Binding-site contacts:
Ligand atom N2 contacts residue ASN371 of chain 4.A at 2.8 Å (h-bond).
Ligand atom C4 contacts residue ASN371 of chain 4.A at 4.2 Å.
Ligand atom N2 contacts residue SER357 of chain 4.A at 4.0 Å.
Ligand atom C2 contacts residue ASN371 of chain 4.A at 2.3 Å.
Ligand atom O7 contacts residue ASN371 of chain 4.A at 3.9 Å.
Ligand atom O6 contacts residue MET391 of chain 4.A at 3.6 Å.
Ligand atom N2 contacts residue ASP392 of chain 4.A at 3.0 Å (salt-bridge).
Ligand atom C1 contacts residue GLU359 of chain 4.A at 4.0 Å.
Ligand atom O5 contacts residue ASN371 of chain 4.A at 2.4 Å (h-bond).
Ligand atom C6 contacts residue SER357 of chain 4.A at 4.2 Å.
Ligand atom C5 contacts residue ILE358 of chain 4.A at 4.4 Å (hydrophobic).
Ligand atom O6 contacts residue GLU359 of chain 4.A at 3.1 Å (salt-bridge).
Ligand atom O7 contacts residue SER357 of chain 4.A at 3.3 Å (h-bond).
Ligand atom O6 contacts residue ILE358 of chain 4.A at 4.0 Å.
Ligand atom O5 contacts residue GLU359 of chain 4.A at 3.2 Å (salt-bridge).
Ligand atom C8 contacts residue ASN371 of chain 4.A at 4.5 Å.
Ligand atom O5 contacts residue SER357 of chain 4.A at 3.5 Å (h-bond).
Ligand atom C6 contacts residue ILE358 of chain 4.A at 4.1 Å (hydrophobic).
Ligand atom C2 contacts residue ASP392 of chain 4.A at 3.8 Å.
Ligand atom C6 contacts residue ASP392 of chain 4.A at 3.7 Å.
Ligand atom C5 contacts residue SER357 of chain 4.A at 4.1 Å.
Ligand atom C7 contacts residue SER357 of chain 4.A at 3.7 Å.
Ligand atom C1 contacts residue ASN371 of chain 4.A at 1.4 Å.
Ligand atom O5 contacts residue ILE358 of chain 4.A at 3.5 Å.
Ligand atom C1 contacts residue ASP392 of chain 4.A at 4.0 Å.
Ligand atom O6 contacts residue ASP392 of chain 4.A at 3.9 Å.
Ligand atom C7 contacts residue ASP392 of chain 4.A at 3.9 Å.
Ligand atom C4 contacts residue SER357 of chain 4.A at 4.1 Å.
Ligand atom C8 contacts residue MET391 of chain 4.A at 3.3 Å (hydrophobic).
Ligand atom C3 contacts residue ASN371 of chain 4.A at 3.7 Å.
Ligand atom C3 contacts residue ASP392 of chain 4.A at 3.8 Å.
Ligand atom C5 contacts residue ASN371 of chain 4.A at 3.6 Å.
Ligand atom C6 contacts residue GLU359 of chain 4.A at 3.9 Å.
Ligand atom C2 contacts residue SER357 of chain 4.A at 3.8 Å.
Ligand atom C1 contacts residue ILE358 of chain 4.A at 4.3 Å (hydrophobic).
Ligand atom C5 contacts residue GLU359 of chain 4.A at 4.0 Å.
Ligand atom C7 contacts residue ASN371 of chain 4.A at 3.5 Å.
Ligand atom C8 contacts residue ASP392 of chain 4.A at 3.9 Å.
Ligand atom C1 contacts residue SER357 of chain 4.A at 4.0 Å.

Sequence of chain 4.A:
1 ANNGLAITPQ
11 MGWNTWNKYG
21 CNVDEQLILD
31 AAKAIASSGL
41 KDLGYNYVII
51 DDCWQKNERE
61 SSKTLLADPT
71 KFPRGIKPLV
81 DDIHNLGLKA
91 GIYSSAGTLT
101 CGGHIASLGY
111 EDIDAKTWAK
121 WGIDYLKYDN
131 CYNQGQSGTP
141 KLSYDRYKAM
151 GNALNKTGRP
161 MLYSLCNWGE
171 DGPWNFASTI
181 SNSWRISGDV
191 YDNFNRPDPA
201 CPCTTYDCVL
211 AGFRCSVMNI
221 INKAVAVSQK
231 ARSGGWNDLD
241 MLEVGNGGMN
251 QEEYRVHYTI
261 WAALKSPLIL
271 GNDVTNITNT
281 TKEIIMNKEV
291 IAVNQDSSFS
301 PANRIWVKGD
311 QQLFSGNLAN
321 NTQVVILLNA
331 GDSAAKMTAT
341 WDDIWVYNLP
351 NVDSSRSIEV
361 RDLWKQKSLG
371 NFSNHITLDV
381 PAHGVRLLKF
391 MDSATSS

A small-molecule ligand and the protein it binds are described below.
Small molecule (SMILES): CC(=O)N[C@H]1[C@H](O[C@H]2[C@H](O)[C@@H](NC(C)=O)CO[C@@H]2CO)O[C@H](CO)[C@@H](O[C@@H]2O[C@H](CO)[C@@H](O)[C@H](O)[C@@H]2O)[C@@H]1O